Binding-site contacts:
Ligand atom C8A contacts residue NDP1 of chain 1.I at 3.6 Å.
Ligand atom C2 contacts residue PHE116 of chain 1.C at 3.3 Å (hydrophobic).
Ligand atom N5 contacts residue NDP1 of chain 1.I at 3.5 Å.
Ligand atom CAS contacts residue PHE116 of chain 1.C at 3.7 Å (hydrophobic).
Ligand atom OBE contacts residue VAL233 of chain 1.C at 3.8 Å.
Ligand atom CBH contacts residue GLY228 of chain 1.C at 3.6 Å.
Ligand atom C4 contacts residue NDP1 of chain 1.I at 3.7 Å.
Ligand atom C8A contacts residue PHE116 of chain 1.C at 3.6 Å (hydrophobic).
Ligand atom N2 contacts residue NDP1 of chain 1.I at 3.2 Å (h-bond).
Ligand atom N3 contacts residue TYR197 of chain 1.C at 3.6 Å.
Ligand atom N4 contacts residue TYR197 of chain 1.C at 2.9 Å (h-bond).
Ligand atom CAP contacts residue LEU229 of chain 1.C at 3.6 Å (hydrophobic).
Ligand atom N4 contacts residue PHE116 of chain 1.C at 3.6 Å.
Ligand atom CAO contacts residue PHE116 of chain 1.C at 3.6 Å (hydrophobic).
Ligand atom C4A contacts residue PHE116 of chain 1.C at 3.6 Å (hydrophobic).
Ligand atom C9 contacts residue NDP1 of chain 1.I at 3.7 Å.
Ligand atom C2 contacts residue NDP1 of chain 1.I at 3.3 Å.
Ligand atom CBH contacts residue LEU229 of chain 1.C at 3.8 Å (hydrophobic).
Ligand atom OBC contacts residue TYR194 of chain 1.C at 3.4 Å (h-bond).
Ligand atom N3 contacts residue NDP1 of chain 1.I at 3.0 Å (h-bond).
Ligand atom C7 contacts residue NDP1 of chain 1.I at 3.8 Å.
Ligand atom N8 contacts residue NDP1 of chain 1.I at 3.6 Å.
Ligand atom N3 contacts residue PHE116 of chain 1.C at 3.5 Å.
Ligand atom OBJ contacts residue ASP184 of chain 1.C at 3.3 Å (salt-bridge).
Ligand atom C4 contacts residue TYR197 of chain 1.C at 3.6 Å (hydrophobic).
Ligand atom N5 contacts residue PHE116 of chain 1.C at 3.7 Å.
Ligand atom C4 contacts residue PHE116 of chain 1.C at 3.5 Å (hydrophobic).
Ligand atom C4A contacts residue NDP1 of chain 1.I at 3.8 Å.
Ligand atom N2 contacts residue PHE116 of chain 1.C at 3.6 Å.
Ligand atom C2 contacts residue SER114 of chain 1.C at 3.7 Å.
Ligand atom N4 contacts residue NDP1 of chain 1.I at 3.3 Å.
Ligand atom OBJ contacts residue NDP1 of chain 1.I at 3.7 Å.
Ligand atom CBG contacts residue VAL233 of chain 1.C at 3.5 Å (hydrophobic).
Ligand atom N2 contacts residue SER114 of chain 1.C at 2.6 Å (h-bond).
Ligand atom C6 contacts residue NDP1 of chain 1.I at 3.6 Å.
Ligand atom N1 contacts residue PHE116 of chain 1.C at 3.6 Å.
Ligand atom N8 contacts residue ARG20 of chain 1.C at 3.7 Å.
Ligand atom C7 contacts residue ARG20 of chain 1.C at 3.7 Å.
Ligand atom N1 contacts residue NDP1 of chain 1.I at 2.5 Å (h-bond).
Ligand atom C9 contacts residue LEU232 of chain 1.C at 3.6 Å (hydrophobic).

Sequence of chain 1.C:
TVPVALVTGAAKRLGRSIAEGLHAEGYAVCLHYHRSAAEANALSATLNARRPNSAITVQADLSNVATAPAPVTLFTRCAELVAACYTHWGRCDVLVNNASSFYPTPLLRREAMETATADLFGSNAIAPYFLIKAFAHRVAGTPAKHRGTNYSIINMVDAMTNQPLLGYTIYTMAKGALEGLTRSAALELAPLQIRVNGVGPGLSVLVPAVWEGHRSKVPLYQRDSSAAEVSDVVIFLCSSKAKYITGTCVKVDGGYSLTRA

A small-molecule ligand and the protein it binds are described below.
Small molecule (SMILES): COC(=O)C1CCN(C(=O)c2ccc(N(CCCO)Cc3cnc4nc(N)nc(N)c4n3)cc2)CC1